Binding-site contacts:
Ligand atom C36 contacts residue VAL82 of chain 1.B at 3.5 Å (hydrophobic).
Ligand atom C13 contacts residue PRO81 of chain 1.A at 3.6 Å (hydrophobic).
Ligand atom C35 contacts residue VAL82 of chain 1.B at 3.6 Å (hydrophobic).
Ligand atom C4 contacts residue ALA28 of chain 1.B at 3.5 Å (hydrophobic).
Ligand atom C20 contacts residue ASP30 of chain 1.B at 3.3 Å.
Ligand atom C23 contacts residue ILE84 of chain 1.A at 3.6 Å (hydrophobic).
Ligand atom C26 contacts residue GLY48 of chain 1.A at 3.3 Å.
Ligand atom C14 contacts residue ILE84 of chain 1.A at 3.4 Å (hydrophobic).
Ligand atom C2 contacts residue ASP30 of chain 1.B at 3.6 Å.
Ligand atom O29 contacts residue GLY48 of chain 1.A at 2.7 Å (h-bond).
Ligand atom C6 contacts residue GLY48 of chain 1.B at 3.4 Å.
Ligand atom C22 contacts residue ILE50 of chain 1.B at 3.7 Å (hydrophobic).
Ligand atom C36 contacts residue GLY49 of chain 1.A at 3.6 Å.
Ligand atom C3 contacts residue ALA28 of chain 1.B at 3.6 Å (hydrophobic).
Ligand atom C3 contacts residue VAL32 of chain 1.B at 3.5 Å (hydrophobic).
Ligand atom C33 contacts residue GLY27 of chain 1.A at 3.4 Å.
Ligand atom C36 contacts residue ILE50 of chain 1.A at 3.5 Å (hydrophobic).
Ligand atom C3 contacts residue ASP30 of chain 1.B at 3.6 Å.
Ligand atom O28 contacts residue ASP30 of chain 1.A at 3.4 Å.
Ligand atom O19 contacts residue GLY48 of chain 1.B at 3.6 Å (h-bond).
Ligand atom O18 contacts residue ASP25 of chain 1.A at 2.8 Å (salt-bridge).
Ligand atom O22 contacts residue GLY49 of chain 1.A at 3.6 Å.
Ligand atom C14 contacts residue VAL82 of chain 1.A at 3.5 Å (hydrophobic).
Ligand atom C32 contacts residue GLY27 of chain 1.A at 3.5 Å.
Ligand atom C16 contacts residue ASP25 of chain 1.B at 3.5 Å.
Ligand atom C13 contacts residue THR80 of chain 1.A at 3.5 Å.
Ligand atom C27 contacts residue GLY48 of chain 1.A at 3.1 Å.
Ligand atom C12 contacts residue GLY27 of chain 1.B at 3.6 Å.
Ligand atom O19 contacts residue ILE47 of chain 1.B at 3.6 Å.
Ligand atom C23 contacts residue ALA28 of chain 1.A at 3.4 Å (hydrophobic).
Ligand atom O9 contacts residue GLY49 of chain 1.B at 3.3 Å.
Ligand atom N20 contacts residue GLY27 of chain 1.A at 3.4 Å (h-bond).
Ligand atom S1 contacts residue ILE50 of chain 1.B at 3.7 Å.
Ligand atom O10 contacts residue ILE84 of chain 1.B at 3.4 Å.
Ligand atom C17 contacts residue ASP25 of chain 1.A at 3.4 Å.
Ligand atom O29 contacts residue ILE47 of chain 1.A at 3.5 Å.
Ligand atom C32 contacts residue ASP25 of chain 1.B at 3.3 Å.
Ligand atom O9 contacts residue ILE50 of chain 1.A at 3.3 Å.
Ligand atom C24 contacts residue ALA28 of chain 1.A at 3.6 Å (hydrophobic).
Ligand atom O18 contacts residue ASP25 of chain 1.B at 2.5 Å (salt-bridge).

A small-molecule ligand and the protein it binds are described below.
Small molecule (SMILES): COc1cccc(S(=O)(=O)N(Cc2cccs2)C[C@@H](O)[C@H](Cc2ccccc2)NC(=O)c2ccc(O)c(O)c2)c1

Sequence of chain 1.B:
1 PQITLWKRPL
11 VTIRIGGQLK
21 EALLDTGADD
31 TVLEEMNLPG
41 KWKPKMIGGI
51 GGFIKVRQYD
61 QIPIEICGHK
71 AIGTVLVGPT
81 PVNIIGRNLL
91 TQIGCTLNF

Sequence of chain 1.A:
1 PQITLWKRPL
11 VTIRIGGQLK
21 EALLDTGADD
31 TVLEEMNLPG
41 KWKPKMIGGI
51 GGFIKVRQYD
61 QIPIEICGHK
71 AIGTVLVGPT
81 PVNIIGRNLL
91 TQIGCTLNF